Binding-site contacts:
Ligand atom C5 contacts residue ASN65 of chain 1.C at 3.6 Å.
Ligand atom C4 contacts residue ASN65 of chain 1.C at 4.2 Å.
Ligand atom O7 contacts residue ASN65 of chain 1.C at 3.4 Å (h-bond).
Ligand atom N2 contacts residue ASN65 of chain 1.C at 3.1 Å (h-bond).
Ligand atom C8 contacts residue LEU358 of chain 1.C at 3.9 Å (hydrophobic).
Ligand atom C6 contacts residue NAG1 of chain 1.FA at 3.9 Å.
Ligand atom C1 contacts residue TYR387 of chain 1.D at 4.2 Å (hydrophobic).
Ligand atom C7 contacts residue ASN65 of chain 1.C at 3.5 Å.
Ligand atom O5 contacts residue TYR387 of chain 1.D at 4.0 Å.
Ligand atom C7 contacts residue LEU358 of chain 1.C at 4.2 Å (hydrophobic).
Ligand atom C3 contacts residue NAG1 of chain 1.FA at 4.3 Å.
Ligand atom C3 contacts residue ASN65 of chain 1.C at 3.9 Å.
Ligand atom N2 contacts residue LEU358 of chain 1.C at 4.1 Å.
Ligand atom C5 contacts residue NAG1 of chain 1.FA at 4.5 Å.
Ligand atom O3 contacts residue NAG1 of chain 1.FA at 3.7 Å.
Ligand atom O4 contacts residue NAG1 of chain 1.FA at 2.8 Å.
Ligand atom C4 contacts residue NAG1 of chain 1.FA at 3.5 Å.
Ligand atom O7 contacts residue TYR387 of chain 1.D at 3.3 Å.
Ligand atom C1 contacts residue ASN65 of chain 1.C at 1.8 Å.
Ligand atom O5 contacts residue ASN65 of chain 1.C at 2.3 Å (h-bond).
Ligand atom C2 contacts residue ASN65 of chain 1.C at 2.6 Å.
Ligand atom O6 contacts residue NAG1 of chain 1.FA at 3.9 Å.
Ligand atom C2 contacts residue TYR387 of chain 1.D at 4.2 Å (hydrophobic).

Sequence of chain 1.D:
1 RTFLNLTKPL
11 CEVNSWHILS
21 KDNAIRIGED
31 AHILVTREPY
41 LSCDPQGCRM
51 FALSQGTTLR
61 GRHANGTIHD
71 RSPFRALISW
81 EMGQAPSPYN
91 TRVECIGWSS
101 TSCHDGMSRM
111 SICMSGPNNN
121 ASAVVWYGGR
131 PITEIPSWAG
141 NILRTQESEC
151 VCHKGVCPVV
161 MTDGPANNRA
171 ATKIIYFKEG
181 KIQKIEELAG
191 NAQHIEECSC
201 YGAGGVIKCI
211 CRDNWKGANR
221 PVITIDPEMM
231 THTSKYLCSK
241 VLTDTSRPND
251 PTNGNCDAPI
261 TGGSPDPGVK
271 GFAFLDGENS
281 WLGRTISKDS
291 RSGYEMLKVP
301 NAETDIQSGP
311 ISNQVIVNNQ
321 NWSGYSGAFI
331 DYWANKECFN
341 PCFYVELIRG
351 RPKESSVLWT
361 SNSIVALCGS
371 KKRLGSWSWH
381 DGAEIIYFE

A small-molecule ligand and the protein it binds are described below.
Small molecule (SMILES): CC(=O)N[C@@H]1[C@@H](O)[C@H](O)[C@@H](CO)O[C@H]1O

Sequence of chain 1.C:
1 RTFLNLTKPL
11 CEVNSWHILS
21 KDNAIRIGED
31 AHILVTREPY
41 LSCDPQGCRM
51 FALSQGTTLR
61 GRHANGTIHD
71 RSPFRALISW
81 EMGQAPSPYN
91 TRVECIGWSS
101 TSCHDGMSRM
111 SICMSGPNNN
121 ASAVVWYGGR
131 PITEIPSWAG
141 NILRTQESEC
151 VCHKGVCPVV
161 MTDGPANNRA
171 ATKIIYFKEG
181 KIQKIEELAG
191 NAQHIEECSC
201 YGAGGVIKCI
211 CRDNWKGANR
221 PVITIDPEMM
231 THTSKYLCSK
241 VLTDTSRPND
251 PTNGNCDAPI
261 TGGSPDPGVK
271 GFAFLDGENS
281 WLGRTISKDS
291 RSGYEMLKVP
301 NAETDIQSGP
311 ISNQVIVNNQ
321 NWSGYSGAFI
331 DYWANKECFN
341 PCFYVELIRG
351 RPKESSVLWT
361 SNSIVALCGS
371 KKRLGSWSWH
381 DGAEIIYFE